Sequence of chain 1.A:
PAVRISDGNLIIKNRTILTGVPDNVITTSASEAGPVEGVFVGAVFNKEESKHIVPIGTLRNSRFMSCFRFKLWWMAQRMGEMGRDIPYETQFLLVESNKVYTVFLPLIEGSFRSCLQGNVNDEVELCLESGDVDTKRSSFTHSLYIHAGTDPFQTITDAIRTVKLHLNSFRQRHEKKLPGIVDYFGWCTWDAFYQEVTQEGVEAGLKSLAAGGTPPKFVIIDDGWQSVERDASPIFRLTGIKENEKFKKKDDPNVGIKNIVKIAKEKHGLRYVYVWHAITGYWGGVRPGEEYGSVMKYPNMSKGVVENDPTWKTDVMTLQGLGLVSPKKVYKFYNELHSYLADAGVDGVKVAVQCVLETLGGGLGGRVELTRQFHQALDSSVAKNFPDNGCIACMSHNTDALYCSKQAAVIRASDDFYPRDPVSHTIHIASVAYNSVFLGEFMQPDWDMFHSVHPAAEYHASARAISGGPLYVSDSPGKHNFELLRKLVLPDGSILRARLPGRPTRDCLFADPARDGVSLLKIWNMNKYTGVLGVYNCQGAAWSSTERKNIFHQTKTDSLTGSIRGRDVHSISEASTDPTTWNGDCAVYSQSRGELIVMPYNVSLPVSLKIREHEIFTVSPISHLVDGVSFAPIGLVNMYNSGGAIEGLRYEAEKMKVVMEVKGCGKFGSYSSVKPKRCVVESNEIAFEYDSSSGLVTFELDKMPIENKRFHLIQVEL

This protein binds this small molecule.
Small molecule (SMILES): OC[C@H]1O[C@@H](O)[C@H](O)[C@@H](O)[C@H]1O

Binding-site contacts:
Ligand atom O1 contacts residue ASP447 of chain 1.A at 3.0 Å (salt-bridge).
Ligand atom C3 contacts residue LYS381 of chain 1.A at 3.8 Å.
Ligand atom O4 contacts residue ASP243 of chain 1.A at 2.4 Å (salt-bridge).
Ligand atom C5 contacts residue ASP243 of chain 1.A at 4.0 Å.
Ligand atom C4 contacts residue TRP211 of chain 1.A at 4.1 Å (hydrophobic).
Ligand atom O5 contacts residue TRP314 of chain 1.A at 3.6 Å.
Ligand atom O6 contacts residue ASP244 of chain 1.A at 2.5 Å (salt-bridge).
Ligand atom O5 contacts residue TRP307 of chain 1.A at 3.9 Å.
Ligand atom O1 contacts residue FRU2 of chain 1.D at 3.6 Å (h-bond).
Ligand atom C1 contacts residue ASP447 of chain 1.A at 3.2 Å.
Ligand atom O2 contacts residue ASP447 of chain 1.A at 2.8 Å (salt-bridge).
Ligand atom C2 contacts residue CYS425 of chain 1.A at 4.1 Å (hydrophobic).
Ligand atom C4 contacts residue LYS381 of chain 1.A at 3.8 Å.
Ligand atom O5 contacts residue MET426 of chain 1.A at 4.0 Å.
Ligand atom O3 contacts residue MET480 of chain 1.A at 3.4 Å.
Ligand atom O4 contacts residue LYS381 of chain 1.A at 3.0 Å (salt-bridge).
Ligand atom O6 contacts residue TRP314 of chain 1.A at 3.3 Å.
Ligand atom C4 contacts residue TRP307 of chain 1.A at 3.7 Å (hydrophobic).
Ligand atom C3 contacts residue ASP447 of chain 1.A at 3.4 Å.
Ligand atom O3 contacts residue ARG443 of chain 1.A at 3.1 Å (salt-bridge).
Ligand atom C6 contacts residue ASP243 of chain 1.A at 3.9 Å.
Ligand atom C6 contacts residue ASP244 of chain 1.A at 3.7 Å.
Ligand atom C2 contacts residue ARG443 of chain 1.A at 3.7 Å.
Ligand atom O2 contacts residue ARG443 of chain 1.A at 2.9 Å (salt-bridge).
Ligand atom O6 contacts residue TRP307 of chain 1.A at 4.0 Å.
Ligand atom O1 contacts residue MET426 of chain 1.A at 3.5 Å (h-bond).
Ligand atom O3 contacts residue TRP211 of chain 1.A at 4.0 Å.
Ligand atom C6 contacts residue TRP211 of chain 1.A at 3.1 Å (hydrophobic).
Ligand atom O6 contacts residue TRP211 of chain 1.A at 3.3 Å.
Ligand atom C3 contacts residue ARG443 of chain 1.A at 4.0 Å.
Ligand atom O2 contacts residue CYS425 of chain 1.A at 2.9 Å (h-bond).
Ligand atom O4 contacts residue TRP307 of chain 1.A at 2.9 Å (h-bond).
Ligand atom C3 contacts residue TRP211 of chain 1.A at 3.8 Å (hydrophobic).
Ligand atom O3 contacts residue LYS381 of chain 1.A at 2.9 Å (salt-bridge).
Ligand atom C4 contacts residue ASP243 of chain 1.A at 3.5 Å.
Ligand atom C1 contacts residue MET426 of chain 1.A at 4.0 Å (hydrophobic).
Ligand atom O3 contacts residue ASP447 of chain 1.A at 4.1 Å.
Ligand atom O2 contacts residue TRP78 of chain 1.A at 4.1 Å.
Ligand atom C5 contacts residue TRP307 of chain 1.A at 3.5 Å (hydrophobic).
Ligand atom C2 contacts residue ASP447 of chain 1.A at 2.8 Å.